The protein below binds the small molecule below.
Small molecule (SMILES): CC(=O)N[C@H]1[C@H](O[C@H]2[C@H](O)[C@@H](NC(C)=O)CO[C@@H]2CO)O[C@H](CO)[C@@H](O)[C@@H]1O

Sequence of chain 1.C:
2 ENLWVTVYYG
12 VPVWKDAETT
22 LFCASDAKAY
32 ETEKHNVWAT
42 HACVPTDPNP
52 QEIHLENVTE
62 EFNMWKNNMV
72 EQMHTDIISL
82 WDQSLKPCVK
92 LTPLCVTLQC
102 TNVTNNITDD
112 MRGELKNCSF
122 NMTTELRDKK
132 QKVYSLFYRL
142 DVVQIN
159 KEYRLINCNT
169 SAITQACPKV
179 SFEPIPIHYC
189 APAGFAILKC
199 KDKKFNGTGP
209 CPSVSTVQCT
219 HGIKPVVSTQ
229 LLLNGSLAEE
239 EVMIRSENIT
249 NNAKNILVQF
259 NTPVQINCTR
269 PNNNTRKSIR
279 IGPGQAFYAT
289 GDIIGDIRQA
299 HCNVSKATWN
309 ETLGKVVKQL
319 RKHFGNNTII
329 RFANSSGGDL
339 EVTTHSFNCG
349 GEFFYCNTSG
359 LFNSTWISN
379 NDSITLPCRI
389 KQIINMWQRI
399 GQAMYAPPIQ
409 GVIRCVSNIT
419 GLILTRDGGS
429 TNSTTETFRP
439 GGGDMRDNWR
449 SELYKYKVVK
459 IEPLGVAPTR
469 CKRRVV

Binding-site contacts:
Ligand atom O6 contacts residue ARG162 of chain 1.C at 2.9 Å (salt-bridge).
Ligand atom C6 contacts residue VAL144 of chain 1.C at 4.1 Å (hydrophobic).
Ligand atom O6 contacts residue ASN167 of chain 1.C at 4.4 Å.
Ligand atom C4 contacts residue ASN167 of chain 1.C at 4.2 Å.
Ligand atom O5 contacts residue ASN167 of chain 1.C at 2.3 Å (h-bond).
Ligand atom N2 contacts residue ASN167 of chain 1.C at 3.0 Å (h-bond).
Ligand atom C6 contacts residue ARG162 of chain 1.C at 3.7 Å.
Ligand atom C7 contacts residue ASN167 of chain 1.C at 3.7 Å.
Ligand atom O5 contacts residue ARG162 of chain 1.C at 2.7 Å (salt-bridge).
Ligand atom C5 contacts residue ARG162 of chain 1.C at 3.6 Å.
Ligand atom C2 contacts residue ASN167 of chain 1.C at 2.5 Å.
Ligand atom O6 contacts residue VAL144 of chain 1.C at 4.2 Å.
Ligand atom O7 contacts residue ASN167 of chain 1.C at 4.0 Å.
Ligand atom C5 contacts residue ASN167 of chain 1.C at 3.6 Å.
Ligand atom C1 contacts residue ARG162 of chain 1.C at 3.2 Å.
Ligand atom C8 contacts residue ASN167 of chain 1.C at 4.4 Å.
Ligand atom C1 contacts residue ASN167 of chain 1.C at 1.4 Å.
Ligand atom C3 contacts residue ASN167 of chain 1.C at 3.8 Å.